This protein binds this small molecule.
Small molecule (SMILES): CC(=O)N[C@@H]1[C@@H](O)[C@H](O)[C@@H](CO)O[C@H]1O

Binding-site contacts:
Ligand atom O7 contacts residue ASN616 of chain 1.E at 3.3 Å (h-bond).
Ligand atom O5 contacts residue ASN616 of chain 1.E at 2.4 Å (h-bond).
Ligand atom C8 contacts residue GLN644 of chain 1.E at 4.2 Å.
Ligand atom C8 contacts residue ASN616 of chain 1.E at 4.5 Å.
Ligand atom N2 contacts residue ASN616 of chain 1.E at 2.9 Å (h-bond).
Ligand atom C5 contacts residue ASN616 of chain 1.E at 3.7 Å.
Ligand atom C1 contacts residue ASN616 of chain 1.E at 1.4 Å.
Ligand atom O6 contacts residue THR618 of chain 1.E at 4.3 Å.
Ligand atom C1 contacts residue THR618 of chain 1.E at 4.4 Å.
Ligand atom C3 contacts residue ASN616 of chain 1.E at 3.8 Å.
Ligand atom C2 contacts residue ASN616 of chain 1.E at 2.5 Å.
Ligand atom O5 contacts residue THR618 of chain 1.E at 4.0 Å.
Ligand atom C4 contacts residue ASN616 of chain 1.E at 4.2 Å.
Ligand atom C7 contacts residue ASN616 of chain 1.E at 3.3 Å.

Sequence of chain 1.E:
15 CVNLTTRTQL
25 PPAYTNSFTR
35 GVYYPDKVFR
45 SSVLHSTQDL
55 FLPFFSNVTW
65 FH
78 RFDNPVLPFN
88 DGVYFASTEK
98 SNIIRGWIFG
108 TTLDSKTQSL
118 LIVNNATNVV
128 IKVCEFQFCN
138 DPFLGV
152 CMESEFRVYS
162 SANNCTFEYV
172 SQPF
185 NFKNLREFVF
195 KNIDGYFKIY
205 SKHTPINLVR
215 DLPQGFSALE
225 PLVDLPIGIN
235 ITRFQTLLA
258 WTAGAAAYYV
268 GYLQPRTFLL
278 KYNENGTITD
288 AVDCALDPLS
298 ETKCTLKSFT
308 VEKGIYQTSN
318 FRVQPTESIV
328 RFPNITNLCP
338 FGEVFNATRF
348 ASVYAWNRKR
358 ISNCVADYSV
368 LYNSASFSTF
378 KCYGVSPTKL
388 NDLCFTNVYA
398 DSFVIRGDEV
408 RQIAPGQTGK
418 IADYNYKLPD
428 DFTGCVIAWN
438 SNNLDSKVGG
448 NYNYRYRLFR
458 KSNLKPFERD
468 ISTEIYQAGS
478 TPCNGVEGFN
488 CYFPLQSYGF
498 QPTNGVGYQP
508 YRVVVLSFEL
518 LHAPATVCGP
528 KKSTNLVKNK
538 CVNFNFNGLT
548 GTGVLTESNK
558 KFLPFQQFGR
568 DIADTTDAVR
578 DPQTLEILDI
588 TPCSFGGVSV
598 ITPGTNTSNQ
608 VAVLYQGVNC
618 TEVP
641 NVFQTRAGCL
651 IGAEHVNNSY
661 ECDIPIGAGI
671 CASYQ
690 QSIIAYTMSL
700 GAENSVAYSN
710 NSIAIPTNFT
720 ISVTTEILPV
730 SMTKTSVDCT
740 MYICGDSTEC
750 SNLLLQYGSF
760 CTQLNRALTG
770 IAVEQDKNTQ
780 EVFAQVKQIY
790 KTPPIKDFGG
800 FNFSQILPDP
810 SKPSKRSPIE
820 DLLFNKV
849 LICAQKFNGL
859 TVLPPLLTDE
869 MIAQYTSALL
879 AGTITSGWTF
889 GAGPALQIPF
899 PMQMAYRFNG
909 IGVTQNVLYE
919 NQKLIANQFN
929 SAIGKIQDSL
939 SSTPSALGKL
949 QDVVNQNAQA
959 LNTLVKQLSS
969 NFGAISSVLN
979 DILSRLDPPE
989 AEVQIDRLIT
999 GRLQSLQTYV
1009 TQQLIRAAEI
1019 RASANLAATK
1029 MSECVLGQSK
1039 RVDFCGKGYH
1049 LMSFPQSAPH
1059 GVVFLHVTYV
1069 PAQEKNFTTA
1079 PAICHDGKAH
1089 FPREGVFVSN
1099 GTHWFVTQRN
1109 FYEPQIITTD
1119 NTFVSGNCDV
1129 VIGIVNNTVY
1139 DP